Binding-site contacts:
Ligand atom N1 contacts residue PHE159 of chain 1.F at 3.9 Å.
Ligand atom C8 contacts residue MET180 of chain 1.F at 3.8 Å (hydrophobic).
Ligand atom CL2 contacts residue ILE178 of chain 1.F at 3.9 Å.
Ligand atom C8 contacts residue PHE158 of chain 1.F at 3.5 Å (hydrophobic).
Ligand atom C6 contacts residue GLY92 of chain 1.F at 3.9 Å.
Ligand atom N1 contacts residue GLY92 of chain 1.F at 3.5 Å (h-bond).
Ligand atom N3 contacts residue LEU206 of chain 1.F at 4.0 Å.
Ligand atom N7 contacts residue MET180 of chain 1.F at 3.4 Å.
Ligand atom C2 contacts residue GLY92 of chain 1.F at 3.8 Å.
Ligand atom C5 contacts residue ILE178 of chain 1.F at 3.6 Å (hydrophobic).
Ligand atom N1 contacts residue CYS91 of chain 1.F at 3.8 Å.
Ligand atom C8 contacts residue PHE159 of chain 1.F at 3.9 Å (hydrophobic).
Ligand atom C6 contacts residue IMD1 of chain 1.T at 4.1 Å.
Ligand atom C2 contacts residue CYS91 of chain 1.F at 4.3 Å (hydrophobic).
Ligand atom N7 contacts residue GLU179 of chain 1.F at 3.5 Å.
Ligand atom N3 contacts residue PHE159 of chain 1.F at 3.7 Å.
Ligand atom C6 contacts residue CYS91 of chain 1.F at 4.1 Å (hydrophobic).
Ligand atom CL2 contacts residue IMD1 of chain 1.T at 3.1 Å.
Ligand atom CL2 contacts residue GLU179 of chain 1.F at 3.8 Å.
Ligand atom N9 contacts residue PHE158 of chain 1.F at 4.0 Å.
Ligand atom CL1 contacts residue ASP204 of chain 1.F at 3.5 Å.
Ligand atom C2 contacts residue PHE159 of chain 1.F at 3.7 Å (hydrophobic).
Ligand atom C4 contacts residue PHE159 of chain 1.F at 3.7 Å (hydrophobic).
Ligand atom C6 contacts residue ILE178 of chain 1.F at 3.7 Å (hydrophobic).
Ligand atom N1 contacts residue ILE178 of chain 1.F at 4.3 Å.
Ligand atom C4 contacts residue ILE178 of chain 1.F at 4.2 Å (hydrophobic).
Ligand atom N9 contacts residue PHE159 of chain 1.F at 3.8 Å.
Ligand atom CL2 contacts residue THR90 of chain 1.F at 3.4 Å.
Ligand atom C8 contacts residue GLU179 of chain 1.F at 4.3 Å.
Ligand atom C8 contacts residue ILE178 of chain 1.F at 3.5 Å (hydrophobic).
Ligand atom CL2 contacts residue CYS91 of chain 1.F at 3.8 Å.
Ligand atom N7 contacts residue PHE159 of chain 1.F at 4.0 Å.
Ligand atom CL1 contacts residue GLY92 of chain 1.F at 3.9 Å.
Ligand atom C5 contacts residue PHE159 of chain 1.F at 3.8 Å (hydrophobic).
Ligand atom C5 contacts residue GLU179 of chain 1.F at 4.2 Å.
Ligand atom CL1 contacts residue LEU206 of chain 1.F at 3.8 Å.
Ligand atom N7 contacts residue ILE178 of chain 1.F at 3.8 Å.
Ligand atom N3 contacts residue GLY92 of chain 1.F at 4.3 Å.
Ligand atom N9 contacts residue ILE178 of chain 1.F at 3.9 Å.
Ligand atom C6 contacts residue PHE159 of chain 1.F at 3.9 Å (hydrophobic).

The small molecule below binds the protein below.
Small molecule (SMILES): Clc1nc(Cl)c2[nH]cnc2n1

Sequence of chain 1.F:
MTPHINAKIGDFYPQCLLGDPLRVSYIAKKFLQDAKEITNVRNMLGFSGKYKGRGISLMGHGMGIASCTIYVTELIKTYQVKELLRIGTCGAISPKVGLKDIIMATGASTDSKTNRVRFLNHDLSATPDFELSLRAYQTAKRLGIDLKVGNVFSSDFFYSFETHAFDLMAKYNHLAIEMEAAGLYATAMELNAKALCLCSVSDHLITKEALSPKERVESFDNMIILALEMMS